The protein below binds the small molecule below.
Small molecule (SMILES): N[C@@H](CCC(=O)O)C(=O)O

Sequence of chain 1.E:
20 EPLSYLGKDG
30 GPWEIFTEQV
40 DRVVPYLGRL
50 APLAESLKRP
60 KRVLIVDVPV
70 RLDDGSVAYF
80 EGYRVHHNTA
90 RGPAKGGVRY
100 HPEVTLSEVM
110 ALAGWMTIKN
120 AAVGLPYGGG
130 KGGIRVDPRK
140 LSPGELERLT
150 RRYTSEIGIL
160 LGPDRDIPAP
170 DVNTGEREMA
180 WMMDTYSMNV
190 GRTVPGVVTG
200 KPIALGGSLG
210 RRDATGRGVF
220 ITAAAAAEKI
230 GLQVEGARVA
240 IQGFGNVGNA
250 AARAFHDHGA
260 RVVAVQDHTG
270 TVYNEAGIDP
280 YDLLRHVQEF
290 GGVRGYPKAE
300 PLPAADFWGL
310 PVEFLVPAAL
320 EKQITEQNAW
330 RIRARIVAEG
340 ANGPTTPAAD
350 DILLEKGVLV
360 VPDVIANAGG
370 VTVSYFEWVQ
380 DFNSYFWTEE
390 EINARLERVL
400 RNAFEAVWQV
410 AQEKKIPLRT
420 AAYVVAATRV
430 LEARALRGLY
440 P

Sequence of chain 1.B:
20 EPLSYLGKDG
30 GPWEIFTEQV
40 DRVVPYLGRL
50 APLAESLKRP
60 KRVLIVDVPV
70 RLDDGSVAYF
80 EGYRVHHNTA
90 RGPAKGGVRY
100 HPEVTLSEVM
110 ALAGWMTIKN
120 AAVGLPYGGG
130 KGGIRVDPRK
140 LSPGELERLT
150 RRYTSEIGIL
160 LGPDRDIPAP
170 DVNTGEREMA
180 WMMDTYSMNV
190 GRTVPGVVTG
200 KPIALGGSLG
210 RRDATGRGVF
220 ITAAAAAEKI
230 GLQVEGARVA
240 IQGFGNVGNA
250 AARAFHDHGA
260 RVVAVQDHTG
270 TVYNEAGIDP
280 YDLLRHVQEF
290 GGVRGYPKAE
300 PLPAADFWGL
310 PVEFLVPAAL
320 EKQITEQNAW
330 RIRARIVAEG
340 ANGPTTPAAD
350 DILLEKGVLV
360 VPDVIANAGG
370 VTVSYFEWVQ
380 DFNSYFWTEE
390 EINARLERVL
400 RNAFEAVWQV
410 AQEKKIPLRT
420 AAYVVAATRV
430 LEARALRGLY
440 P

Sequence of chain 1.A:
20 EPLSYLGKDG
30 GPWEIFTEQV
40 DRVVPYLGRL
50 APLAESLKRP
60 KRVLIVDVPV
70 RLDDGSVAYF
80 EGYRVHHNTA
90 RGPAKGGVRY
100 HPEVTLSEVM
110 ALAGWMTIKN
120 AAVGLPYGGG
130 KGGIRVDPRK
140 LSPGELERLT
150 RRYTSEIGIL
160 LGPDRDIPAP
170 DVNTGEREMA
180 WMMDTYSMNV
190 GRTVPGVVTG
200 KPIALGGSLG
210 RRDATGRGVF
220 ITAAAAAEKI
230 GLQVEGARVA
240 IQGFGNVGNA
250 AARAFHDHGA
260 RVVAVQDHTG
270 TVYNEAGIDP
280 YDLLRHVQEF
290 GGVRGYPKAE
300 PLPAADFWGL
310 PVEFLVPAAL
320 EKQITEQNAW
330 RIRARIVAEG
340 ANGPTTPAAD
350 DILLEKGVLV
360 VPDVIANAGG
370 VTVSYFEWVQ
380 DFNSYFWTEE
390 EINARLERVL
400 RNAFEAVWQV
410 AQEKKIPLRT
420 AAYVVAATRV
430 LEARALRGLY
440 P

Binding-site contacts:
Ligand atom OE1 contacts residue ALA89 of chain 1.A at 4.0 Å.
Ligand atom N contacts residue LEU438 of chain 1.A at 4.2 Å.
Ligand atom N contacts residue TYR439 of chain 1.A at 2.6 Å (h-bond).
Ligand atom CD contacts residue THR88 of chain 1.A at 4.4 Å.
Ligand atom C contacts residue MET187 of chain 1.E at 4.3 Å (hydrophobic).
Ligand atom OXT contacts residue TYR439 of chain 1.A at 2.8 Å (h-bond).
Ligand atom OE1 contacts residue ARG436 of chain 1.A at 3.2 Å.
Ligand atom N contacts residue MET187 of chain 1.E at 3.5 Å (h-bond).
Ligand atom CB contacts residue GLY437 of chain 1.A at 3.1 Å.
Ligand atom O contacts residue ARG151 of chain 1.B at 2.5 Å (salt-bridge).
Ligand atom OXT contacts residue LEU438 of chain 1.A at 3.1 Å.
Ligand atom CA contacts residue TYR439 of chain 1.A at 3.4 Å (hydrophobic).
Ligand atom OE1 contacts residue THR88 of chain 1.A at 4.1 Å.
Ligand atom C contacts residue LEU438 of chain 1.A at 4.3 Å (hydrophobic).
Ligand atom CA contacts residue ARG151 of chain 1.B at 4.5 Å.
Ligand atom CG contacts residue GLY437 of chain 1.A at 4.1 Å.
Ligand atom OXT contacts residue ARG151 of chain 1.B at 3.1 Å (salt-bridge).
Ligand atom CG contacts residue ARG433 of chain 1.A at 3.5 Å.
Ligand atom N contacts residue GLY437 of chain 1.A at 3.0 Å (h-bond).
Ligand atom C contacts residue GLY437 of chain 1.A at 3.6 Å.
Ligand atom CD contacts residue ALA89 of chain 1.A at 3.7 Å (hydrophobic).
Ligand atom O contacts residue TYR439 of chain 1.A at 4.0 Å.
Ligand atom N contacts residue ASP183 of chain 1.E at 2.8 Å (salt-bridge).
Ligand atom CA contacts residue ASP183 of chain 1.E at 3.4 Å.
Ligand atom CB contacts residue ARG433 of chain 1.A at 4.2 Å.
Ligand atom OE2 contacts residue ALA89 of chain 1.A at 3.4 Å.
Ligand atom OE2 contacts residue THR88 of chain 1.A at 3.9 Å.
Ligand atom C contacts residue TYR439 of chain 1.A at 3.4 Å (hydrophobic).
Ligand atom CB contacts residue ARG436 of chain 1.A at 3.9 Å.
Ligand atom O contacts residue MET187 of chain 1.E at 4.5 Å.
Ligand atom OE1 contacts residue ASP183 of chain 1.E at 4.3 Å.
Ligand atom CG contacts residue ARG436 of chain 1.A at 4.5 Å.
Ligand atom CB contacts residue ASP183 of chain 1.E at 3.3 Å.
Ligand atom OE1 contacts residue MET187 of chain 1.E at 4.4 Å.
Ligand atom CD contacts residue ARG436 of chain 1.A at 4.3 Å.
Ligand atom CA contacts residue MET187 of chain 1.E at 3.5 Å (hydrophobic).
Ligand atom CG contacts residue ALA89 of chain 1.A at 4.3 Å (hydrophobic).
Ligand atom CA contacts residue GLY437 of chain 1.A at 3.4 Å.
Ligand atom OXT contacts residue GLY437 of chain 1.A at 3.2 Å (h-bond).
Ligand atom C contacts residue ARG151 of chain 1.B at 3.3 Å.